Binding-site contacts:
Ligand atom O11 contacts residue SER26 of chain 1.H at 2.6 Å (h-bond).
Ligand atom O11 contacts residue PHE464 of chain 1.G at 3.6 Å.
Ligand atom O8 contacts residue HIS70 of chain 1.H at 2.7 Å (h-bond).
Ligand atom C7 contacts residue LEU110 of chain 1.H at 3.4 Å (hydrophobic).
Ligand atom C10 contacts residue SER26 of chain 1.H at 3.2 Å.
Ligand atom C1 contacts residue TPP1 of chain 1.MA at 3.7 Å.
Ligand atom O8 contacts residue LEU110 of chain 1.H at 3.4 Å.
Ligand atom O11 contacts residue LEU110 of chain 1.H at 3.3 Å.
Ligand atom C10 contacts residue HIS70 of chain 1.H at 3.9 Å.
Ligand atom C2 contacts residue TPP1 of chain 1.MA at 4.0 Å.
Ligand atom C7 contacts residue TPP1 of chain 1.MA at 3.7 Å.
Ligand atom C2 contacts residue HIS281 of chain 1.G at 4.3 Å.
Ligand atom C6 contacts residue HIS281 of chain 1.G at 3.4 Å.
Ligand atom O8 contacts residue TPP1 of chain 1.MA at 2.8 Å (h-bond).
Ligand atom C4 contacts residue PHE397 of chain 1.G at 4.0 Å (hydrophobic).
Ligand atom C6 contacts residue TPP1 of chain 1.MA at 3.9 Å.
Ligand atom C10 contacts residue TPP1 of chain 1.MA at 3.8 Å.
Ligand atom C6 contacts residue PHE464 of chain 1.G at 4.2 Å (hydrophobic).
Ligand atom C3 contacts residue GLY401 of chain 1.G at 4.2 Å.
Ligand atom C4 contacts residue THR377 of chain 1.G at 3.5 Å.
Ligand atom O8 contacts residue GLY401 of chain 1.G at 4.0 Å.
Ligand atom C7 contacts residue HIS281 of chain 1.G at 3.9 Å.
Ligand atom O12 contacts residue SER26 of chain 1.H at 2.8 Å (h-bond).
Ligand atom C5 contacts residue THR377 of chain 1.G at 3.9 Å.
Ligand atom C10 contacts residue LEU110 of chain 1.H at 3.6 Å (hydrophobic).
Ligand atom C5 contacts residue HIS281 of chain 1.G at 3.9 Å.
Ligand atom C3 contacts residue PHE397 of chain 1.G at 3.8 Å (hydrophobic).
Ligand atom O12 contacts residue GLY25 of chain 1.H at 3.6 Å.
Ligand atom O11 contacts residue HIS281 of chain 1.G at 3.2 Å.
Ligand atom O12 contacts residue HIS70 of chain 1.H at 3.7 Å.
Ligand atom C2 contacts residue GLY401 of chain 1.G at 3.6 Å.
Ligand atom C7 contacts residue HIS70 of chain 1.H at 3.6 Å.
Ligand atom C7 contacts residue SER26 of chain 1.H at 4.3 Å.
Ligand atom O12 contacts residue LEU461 of chain 1.G at 3.5 Å.
Ligand atom C3 contacts residue THR377 of chain 1.G at 3.8 Å.
Ligand atom C5 contacts residue TPP1 of chain 1.MA at 4.2 Å.
Ligand atom C1 contacts residue HIS281 of chain 1.G at 3.6 Å.
Ligand atom C5 contacts residue ALA460 of chain 1.G at 4.3 Å (hydrophobic).
Ligand atom O12 contacts residue TPP1 of chain 1.MA at 3.2 Å.
Ligand atom C10 contacts residue HIS281 of chain 1.G at 4.1 Å.

This small molecule binds to this protein.
Small molecule (SMILES): O=C(O)[C@H](O)c1ccccc1

Sequence of chain 1.G:
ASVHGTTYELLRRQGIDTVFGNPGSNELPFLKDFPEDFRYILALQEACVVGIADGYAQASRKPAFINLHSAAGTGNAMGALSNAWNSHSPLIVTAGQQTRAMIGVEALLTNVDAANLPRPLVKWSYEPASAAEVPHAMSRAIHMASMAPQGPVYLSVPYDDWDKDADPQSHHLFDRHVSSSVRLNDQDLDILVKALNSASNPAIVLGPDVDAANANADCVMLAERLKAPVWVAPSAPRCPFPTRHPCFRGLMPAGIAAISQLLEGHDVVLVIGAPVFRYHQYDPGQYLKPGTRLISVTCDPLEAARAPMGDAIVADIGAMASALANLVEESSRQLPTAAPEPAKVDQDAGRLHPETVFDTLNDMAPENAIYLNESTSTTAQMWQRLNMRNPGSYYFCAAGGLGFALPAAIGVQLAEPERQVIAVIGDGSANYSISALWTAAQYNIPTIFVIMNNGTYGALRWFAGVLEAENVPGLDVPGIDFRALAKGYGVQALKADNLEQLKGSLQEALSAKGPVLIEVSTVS

Sequence of chain 1.H:
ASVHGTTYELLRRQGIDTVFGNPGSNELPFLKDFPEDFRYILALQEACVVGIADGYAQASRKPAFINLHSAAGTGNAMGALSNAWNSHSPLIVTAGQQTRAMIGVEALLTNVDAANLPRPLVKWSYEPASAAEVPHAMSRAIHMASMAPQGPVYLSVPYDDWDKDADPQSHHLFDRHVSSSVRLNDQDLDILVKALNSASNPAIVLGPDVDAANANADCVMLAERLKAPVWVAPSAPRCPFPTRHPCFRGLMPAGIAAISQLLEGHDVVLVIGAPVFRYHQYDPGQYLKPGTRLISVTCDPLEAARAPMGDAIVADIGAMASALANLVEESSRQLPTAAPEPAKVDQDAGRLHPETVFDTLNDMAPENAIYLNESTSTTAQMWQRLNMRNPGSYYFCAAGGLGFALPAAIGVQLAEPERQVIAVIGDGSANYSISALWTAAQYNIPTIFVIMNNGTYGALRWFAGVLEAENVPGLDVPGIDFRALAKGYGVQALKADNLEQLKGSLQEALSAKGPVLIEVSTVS